Binding-site contacts:
Ligand atom C10 contacts residue PEG1 of chain 1.G at 3.3 Å.
Ligand atom C15 contacts residue LEU223 of chain 1.A at 3.4 Å (hydrophobic).
Ligand atom N12 contacts residue GLY10 of chain 1.B at 3.9 Å.
Ligand atom C21 contacts residue PRO172 of chain 1.A at 3.3 Å (hydrophobic).
Ligand atom C17 contacts residue ARG12 of chain 1.B at 3.7 Å.
Ligand atom C05 contacts residue PHE124 of chain 1.A at 3.9 Å (hydrophobic).
Ligand atom C02 contacts residue LYS127 of chain 1.A at 1.4 Å.
Ligand atom C14 contacts residue ILE8 of chain 1.B at 3.9 Å (hydrophobic).
Ligand atom C02 contacts residue ILE8 of chain 1.B at 3.9 Å (hydrophobic).
Ligand atom C13 contacts residue ARG12 of chain 1.B at 3.9 Å.
Ligand atom C16 contacts residue ASP220 of chain 1.A at 3.7 Å.
Ligand atom C20 contacts residue PRO172 of chain 1.A at 3.5 Å (hydrophobic).
Ligand atom C04 contacts residue LYS127 of chain 1.A at 3.7 Å.
Ligand atom C04 contacts residue ILE173 of chain 1.A at 3.5 Å (hydrophobic).
Ligand atom C21 contacts residue ILE8 of chain 1.B at 4.0 Å (hydrophobic).
Ligand atom C05 contacts residue ILE173 of chain 1.A at 3.4 Å (hydrophobic).
Ligand atom C21 contacts residue ILE173 of chain 1.A at 3.6 Å (hydrophobic).
Ligand atom C16 contacts residue ARG12 of chain 1.B at 3.9 Å.
Ligand atom C11 contacts residue PRO9 of chain 1.B at 3.6 Å (hydrophobic).
Ligand atom C14 contacts residue ARG12 of chain 1.B at 3.9 Å.
Ligand atom O08 contacts residue PRO172 of chain 1.A at 3.2 Å.
Ligand atom C03 contacts residue LYS127 of chain 1.A at 2.5 Å.
Ligand atom C04 contacts residue ASN47 of chain 1.A at 4.0 Å.
Ligand atom C18 contacts residue ARG12 of chain 1.B at 3.7 Å.
Ligand atom O19 contacts residue ASN47 of chain 1.A at 3.3 Å (h-bond).
Ligand atom C21 contacts residue LYS127 of chain 1.A at 3.0 Å.
Ligand atom C16 contacts residue ILE224 of chain 1.A at 3.7 Å (hydrophobic).
Ligand atom C20 contacts residue ILE173 of chain 1.A at 3.5 Å (hydrophobic).
Ligand atom N09 contacts residue ARG12 of chain 1.B at 3.8 Å.
Ligand atom C03 contacts residue ILE173 of chain 1.A at 3.6 Å (hydrophobic).
Ligand atom C10 contacts residue ARG12 of chain 1.B at 3.9 Å.
Ligand atom N12 contacts residue ARG12 of chain 1.B at 3.9 Å.
Ligand atom O08 contacts residue ARG12 of chain 1.B at 3.9 Å.
Ligand atom C04 contacts residue PHE124 of chain 1.A at 3.6 Å (hydrophobic).
Ligand atom C06 contacts residue ILE173 of chain 1.A at 3.4 Å (hydrophobic).
Ligand atom N12 contacts residue PRO9 of chain 1.B at 3.1 Å (h-bond).
Ligand atom C15 contacts residue ILE224 of chain 1.A at 3.5 Å (hydrophobic).
Ligand atom C05 contacts residue ASN47 of chain 1.A at 3.4 Å.
Ligand atom N12 contacts residue ARG11 of chain 1.B at 3.7 Å.
Ligand atom C11 contacts residue GLY10 of chain 1.B at 3.2 Å.

Sequence of chain 1.A:
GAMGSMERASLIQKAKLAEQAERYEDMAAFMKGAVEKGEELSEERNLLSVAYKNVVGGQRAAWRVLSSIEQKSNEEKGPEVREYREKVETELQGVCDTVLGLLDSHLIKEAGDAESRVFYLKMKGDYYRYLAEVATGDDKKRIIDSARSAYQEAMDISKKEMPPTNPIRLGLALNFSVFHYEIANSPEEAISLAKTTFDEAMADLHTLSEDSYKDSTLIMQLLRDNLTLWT

Sequence of chain 1.B:
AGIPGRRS

The small molecule below binds the protein below.
Small molecule (SMILES): O=Cc1ccc(S(=O)(=O)N2CCNc3ccccc32)cc1